The small molecule below binds the protein below.
Small molecule (SMILES): [H]/N=C1/N[C@](C)(C(C)C)CC(=O)N1Cc1cccc(N2C[C@@H](c3ccccc3)CC2=O)c1

Sequence of chain 1.A:
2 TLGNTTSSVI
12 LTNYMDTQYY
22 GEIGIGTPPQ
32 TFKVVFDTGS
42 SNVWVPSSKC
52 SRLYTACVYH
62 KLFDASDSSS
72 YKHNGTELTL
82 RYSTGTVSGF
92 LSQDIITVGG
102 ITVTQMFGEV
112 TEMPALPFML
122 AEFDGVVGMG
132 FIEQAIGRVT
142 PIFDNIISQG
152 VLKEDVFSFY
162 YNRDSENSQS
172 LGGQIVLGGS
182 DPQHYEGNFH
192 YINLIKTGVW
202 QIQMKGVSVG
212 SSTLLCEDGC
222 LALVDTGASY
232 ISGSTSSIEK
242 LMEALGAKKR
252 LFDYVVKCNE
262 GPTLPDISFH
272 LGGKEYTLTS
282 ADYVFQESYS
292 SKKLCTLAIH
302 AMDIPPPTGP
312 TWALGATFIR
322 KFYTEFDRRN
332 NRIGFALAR

Binding-site contacts:
Ligand atom C9 contacts residue ASP226 of chain 1.A at 3.6 Å.
Ligand atom C18 contacts residue ALA229 of chain 1.A at 3.7 Å (hydrophobic).
Ligand atom C27 contacts residue PRO118 of chain 1.A at 3.4 Å (hydrophobic).
Ligand atom C14 contacts residue ALA229 of chain 1.A at 3.7 Å (hydrophobic).
Ligand atom N7 contacts residue GLY40 of chain 1.A at 3.9 Å.
Ligand atom C21 contacts residue SER230 of chain 1.A at 3.0 Å.
Ligand atom C13 contacts residue ALA229 of chain 1.A at 3.7 Å (hydrophobic).
Ligand atom C15 contacts residue THR85 of chain 1.A at 3.8 Å.
Ligand atom C20 contacts residue SER230 of chain 1.A at 3.2 Å.
Ligand atom N7 contacts residue ASP38 of chain 1.A at 3.0 Å (salt-bridge).
Ligand atom C6 contacts residue ASP38 of chain 1.A at 3.6 Å.
Ligand atom C12 contacts residue GLY228 of chain 1.A at 3.6 Å.
Ligand atom C26 contacts residue PRO118 of chain 1.A at 3.6 Å (hydrophobic).
Ligand atom N1 contacts residue ASP38 of chain 1.A at 2.8 Å (salt-bridge).
Ligand atom O8 contacts residue THR85 of chain 1.A at 3.0 Å (h-bond).
Ligand atom C16 contacts residue SER230 of chain 1.A at 3.9 Å.
Ligand atom N7 contacts residue ASP226 of chain 1.A at 2.8 Å (salt-bridge).
Ligand atom C29 contacts residue GLN19 of chain 1.A at 3.7 Å.
Ligand atom C3 contacts residue TYR83 of chain 1.A at 3.6 Å (hydrophobic).
Ligand atom C6 contacts residue ASP226 of chain 1.A at 3.9 Å.
Ligand atom C23 contacts residue GLY228 of chain 1.A at 3.5 Å.
Ligand atom C11 contacts residue TYR83 of chain 1.A at 3.7 Å (hydrophobic).
Ligand atom C11 contacts residue ASP38 of chain 1.A at 3.1 Å.
Ligand atom C17 contacts residue MET303 of chain 1.A at 3.7 Å (hydrophobic).
Ligand atom C14 contacts residue THR85 of chain 1.A at 3.8 Å.
Ligand atom O8 contacts residue SER84 of chain 1.A at 3.6 Å.
Ligand atom C27 contacts residue ALA122 of chain 1.A at 4.0 Å (hydrophobic).
Ligand atom C2 contacts residue ASP38 of chain 1.A at 3.6 Å.
Ligand atom C22 contacts residue SER230 of chain 1.A at 4.0 Å.
Ligand atom C28 contacts residue ALA122 of chain 1.A at 3.7 Å (hydrophobic).
Ligand atom C28 contacts residue LEU121 of chain 1.A at 3.9 Å (hydrophobic).
Ligand atom O8 contacts residue TYR83 of chain 1.A at 3.6 Å.
Ligand atom N19 contacts residue SER230 of chain 1.A at 3.5 Å (h-bond).
Ligand atom C18 contacts residue MET303 of chain 1.A at 3.8 Å (hydrophobic).
Ligand atom C3 contacts residue THR85 of chain 1.A at 3.8 Å.
Ligand atom C14 contacts residue GLY228 of chain 1.A at 3.5 Å.
Ligand atom C4 contacts residue THR85 of chain 1.A at 3.7 Å.
Ligand atom C28 contacts residue PRO118 of chain 1.A at 3.8 Å (hydrophobic).
Ligand atom O30 contacts residue SER230 of chain 1.A at 3.6 Å.
Ligand atom C15 contacts residue GLY228 of chain 1.A at 3.9 Å.